Sequence of chain 1.E:
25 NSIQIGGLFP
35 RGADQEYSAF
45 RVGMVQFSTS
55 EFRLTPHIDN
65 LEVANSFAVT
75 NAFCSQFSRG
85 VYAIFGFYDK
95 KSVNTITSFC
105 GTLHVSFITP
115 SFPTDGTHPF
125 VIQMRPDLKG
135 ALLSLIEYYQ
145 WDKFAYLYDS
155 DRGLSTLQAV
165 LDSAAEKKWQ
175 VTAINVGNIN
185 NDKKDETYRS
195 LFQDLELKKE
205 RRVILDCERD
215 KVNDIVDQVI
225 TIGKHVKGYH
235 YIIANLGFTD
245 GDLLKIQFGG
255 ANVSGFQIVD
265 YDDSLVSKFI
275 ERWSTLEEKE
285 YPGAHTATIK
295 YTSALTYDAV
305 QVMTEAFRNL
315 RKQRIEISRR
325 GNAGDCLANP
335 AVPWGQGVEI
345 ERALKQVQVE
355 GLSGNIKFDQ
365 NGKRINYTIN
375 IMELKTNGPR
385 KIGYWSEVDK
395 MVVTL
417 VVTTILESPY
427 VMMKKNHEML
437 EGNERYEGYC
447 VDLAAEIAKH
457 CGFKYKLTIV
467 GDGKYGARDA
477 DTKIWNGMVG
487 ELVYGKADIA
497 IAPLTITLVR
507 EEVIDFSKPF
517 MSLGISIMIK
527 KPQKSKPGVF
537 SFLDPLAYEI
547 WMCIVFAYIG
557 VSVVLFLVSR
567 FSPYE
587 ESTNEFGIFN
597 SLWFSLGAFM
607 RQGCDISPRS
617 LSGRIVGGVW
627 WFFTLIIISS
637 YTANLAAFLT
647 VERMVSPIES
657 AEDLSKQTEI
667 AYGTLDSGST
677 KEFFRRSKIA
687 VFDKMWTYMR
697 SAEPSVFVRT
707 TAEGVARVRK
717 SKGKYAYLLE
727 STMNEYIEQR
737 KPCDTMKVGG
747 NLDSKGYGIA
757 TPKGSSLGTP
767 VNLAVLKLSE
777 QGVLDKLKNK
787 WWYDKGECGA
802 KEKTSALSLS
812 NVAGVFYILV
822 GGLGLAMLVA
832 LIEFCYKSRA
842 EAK

The small molecule below binds the protein below.
Small molecule (SMILES): NS(=O)(=O)c1cccc2c1c([N+](=O)[O-])cc1[nH]c(=O)c(=O)[nH]c12

Binding-site contacts:
Ligand atom C01 contacts residue TYR753 of chain 1.E at 3.6 Å (hydrophobic).
Ligand atom C21 contacts residue MET729 of chain 1.E at 4.0 Å (hydrophobic).
Ligand atom C09 contacts residue TYR471 of chain 1.E at 3.7 Å (hydrophobic).
Ligand atom O12 contacts residue ARG506 of chain 1.E at 4.4 Å.
Ligand atom O12 contacts residue SER675 of chain 1.E at 4.4 Å.
Ligand atom C07 contacts residue GLU726 of chain 1.E at 4.4 Å.
Ligand atom C03 contacts residue TYR471 of chain 1.E at 4.2 Å (hydrophobic).
Ligand atom C08 contacts residue TYR471 of chain 1.E at 4.0 Å (hydrophobic).
Ligand atom S11 contacts residue TYR471 of chain 1.E at 4.0 Å.
Ligand atom C02 contacts residue TYR471 of chain 1.E at 3.6 Å (hydrophobic).
Ligand atom N15 contacts residue SER675 of chain 1.E at 4.4 Å.
Ligand atom C10 contacts residue TYR471 of chain 1.E at 3.4 Å (hydrophobic).
Ligand atom C01 contacts residue PRO499 of chain 1.E at 2.9 Å (hydrophobic).
Ligand atom C09 contacts residue PRO499 of chain 1.E at 4.5 Å (hydrophobic).
Ligand atom O16 contacts residue SER675 of chain 1.E at 3.2 Å (h-bond).
Ligand atom C03 contacts residue TYR753 of chain 1.E at 4.1 Å (hydrophobic).
Ligand atom C01 contacts residue TYR471 of chain 1.E at 3.1 Å (hydrophobic).
Ligand atom O13 contacts residue ARG506 of chain 1.E at 4.4 Å.
Ligand atom S11 contacts residue THR501 of chain 1.E at 4.4 Å.
Ligand atom N18 contacts residue THR707 of chain 1.E at 3.5 Å (h-bond).
Ligand atom C02 contacts residue PRO499 of chain 1.E at 4.2 Å (hydrophobic).
Ligand atom C10 contacts residue PRO499 of chain 1.E at 3.1 Å (hydrophobic).
Ligand atom C02 contacts residue TYR753 of chain 1.E at 3.5 Å (hydrophobic).
Ligand atom O20 contacts residue THR707 of chain 1.E at 2.7 Å (h-bond).
Ligand atom C06 contacts residue GLU726 of chain 1.E at 4.2 Å.
Ligand atom C19 contacts residue THR707 of chain 1.E at 3.4 Å.
Ligand atom N14 contacts residue TYR471 of chain 1.E at 4.0 Å.
Ligand atom S11 contacts residue ARG506 of chain 1.E at 4.4 Å.
Ligand atom C10 contacts residue TYR753 of chain 1.E at 4.4 Å (hydrophobic).
Ligand atom N18 contacts residue GLU726 of chain 1.E at 4.0 Å.
Ligand atom C10 contacts residue THR501 of chain 1.E at 4.0 Å.
Ligand atom N14 contacts residue ARG506 of chain 1.E at 3.3 Å (salt-bridge).
Ligand atom O13 contacts residue TYR471 of chain 1.E at 3.2 Å.
Ligand atom C05 contacts residue GLU726 of chain 1.E at 4.2 Å.
Ligand atom C09 contacts residue THR501 of chain 1.E at 4.3 Å.
Ligand atom N14 contacts residue THR501 of chain 1.E at 3.8 Å.
Ligand atom O20 contacts residue MET729 of chain 1.E at 4.3 Å.
Ligand atom O22 contacts residue MET729 of chain 1.E at 3.0 Å.
Ligand atom C19 contacts residue GLU726 of chain 1.E at 4.2 Å.
Ligand atom O12 contacts residue THR501 of chain 1.E at 4.1 Å.